Sequence of chain 2.A:
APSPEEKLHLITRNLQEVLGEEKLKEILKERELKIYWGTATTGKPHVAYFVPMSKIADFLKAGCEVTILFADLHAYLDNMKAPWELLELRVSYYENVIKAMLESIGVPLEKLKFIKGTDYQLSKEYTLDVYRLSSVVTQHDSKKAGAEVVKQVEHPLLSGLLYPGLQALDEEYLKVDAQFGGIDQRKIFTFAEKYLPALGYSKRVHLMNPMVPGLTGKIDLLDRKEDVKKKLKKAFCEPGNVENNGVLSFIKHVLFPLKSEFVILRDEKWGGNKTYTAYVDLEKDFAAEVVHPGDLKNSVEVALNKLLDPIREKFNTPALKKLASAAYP

This protein binds this small molecule.
Small molecule (SMILES): N[C@@H](Cc1ccc(O)cc1)C(=O)O

Binding-site contacts:
Ligand atom C contacts residue TYR166 of chain 2.A at 3.8 Å (hydrophobic).
Ligand atom OH contacts residue ASP173 of chain 2.A at 2.4 Å (salt-bridge).
Ligand atom C contacts residue GLN188 of chain 2.A at 3.6 Å.
Ligand atom CE2 contacts residue ASP173 of chain 2.A at 3.5 Å.
Ligand atom CE2 contacts residue LEU72 of chain 2.A at 4.0 Å (hydrophobic).
Ligand atom OXT contacts residue VAL152 of chain 2.A at 3.4 Å.
Ligand atom CZ contacts residue GLN170 of chain 2.A at 3.5 Å.
Ligand atom CB contacts residue TYR166 of chain 2.A at 3.7 Å (hydrophobic).
Ligand atom OXT contacts residue TYR166 of chain 2.A at 3.5 Å (h-bond).
Ligand atom CE1 contacts residue GLN170 of chain 2.A at 3.5 Å.
Ligand atom CZ contacts residue ASP173 of chain 2.A at 3.4 Å.
Ligand atom CG contacts residue GLN170 of chain 2.A at 3.8 Å.
Ligand atom CZ contacts residue LEU72 of chain 2.A at 3.8 Å (hydrophobic).
Ligand atom CZ contacts residue TYR39 of chain 2.A at 3.5 Å (hydrophobic).
Ligand atom N contacts residue GLN188 of chain 2.A at 2.9 Å (h-bond).
Ligand atom CD2 contacts residue ALA74 of chain 2.A at 3.7 Å (hydrophobic).
Ligand atom CE2 contacts residue ALA74 of chain 2.A at 3.9 Å (hydrophobic).
Ligand atom OH contacts residue GLN170 of chain 2.A at 3.6 Å.
Ligand atom CD2 contacts residue HIS77 of chain 2.A at 3.9 Å.
Ligand atom CE2 contacts residue GLN170 of chain 2.A at 3.9 Å.
Ligand atom OXT contacts residue GLN188 of chain 2.A at 3.2 Å (h-bond).
Ligand atom CG contacts residue GLY41 of chain 2.A at 4.0 Å.
Ligand atom N contacts residue TYR166 of chain 2.A at 2.7 Å (h-bond).
Ligand atom CD1 contacts residue GLN170 of chain 2.A at 3.4 Å.
Ligand atom CA contacts residue TYR166 of chain 2.A at 3.5 Å (hydrophobic).
Ligand atom CE1 contacts residue GLN182 of chain 2.A at 3.2 Å.
Ligand atom N contacts residue GLN170 of chain 2.A at 2.9 Å (h-bond).
Ligand atom CD2 contacts residue GLN170 of chain 2.A at 3.8 Å.
Ligand atom CB contacts residue GLY41 of chain 2.A at 3.8 Å.
Ligand atom N contacts residue VAL152 of chain 2.A at 3.6 Å.
Ligand atom OH contacts residue LEU72 of chain 2.A at 3.5 Å.
Ligand atom CD1 contacts residue GLN182 of chain 2.A at 3.8 Å.
Ligand atom CA contacts residue GLN170 of chain 2.A at 3.9 Å.
Ligand atom CA contacts residue GLN188 of chain 2.A at 3.2 Å.
Ligand atom CB contacts residue ALA43 of chain 2.A at 4.0 Å (hydrophobic).
Ligand atom CE2 contacts residue HIS77 of chain 2.A at 3.6 Å.
Ligand atom CE1 contacts residue GLY41 of chain 2.A at 3.8 Å.
Ligand atom CE1 contacts residue TYR39 of chain 2.A at 3.5 Å (hydrophobic).
Ligand atom CD1 contacts residue GLY41 of chain 2.A at 3.5 Å.
Ligand atom OH contacts residue TYR39 of chain 2.A at 2.7 Å (h-bond).